This protein binds this small molecule.
Small molecule (SMILES): C[C@@H](O)[C@H](NC(=O)[C@H](CCC(N)=O)NC(=O)[C@H](CCC(=O)O)NC(=O)[C@H](CCCN=C(N)N)NC(=O)[C@H](CCCN=C(N)N)NC(=O)[C@@H](N)CCCN=C(N)N)C(=O)N[C@@H](CC(=O)O)C(=O)N[C@@H](Cc1ccc(O)cc1)C(=O)O

Sequence of chain 1.A:
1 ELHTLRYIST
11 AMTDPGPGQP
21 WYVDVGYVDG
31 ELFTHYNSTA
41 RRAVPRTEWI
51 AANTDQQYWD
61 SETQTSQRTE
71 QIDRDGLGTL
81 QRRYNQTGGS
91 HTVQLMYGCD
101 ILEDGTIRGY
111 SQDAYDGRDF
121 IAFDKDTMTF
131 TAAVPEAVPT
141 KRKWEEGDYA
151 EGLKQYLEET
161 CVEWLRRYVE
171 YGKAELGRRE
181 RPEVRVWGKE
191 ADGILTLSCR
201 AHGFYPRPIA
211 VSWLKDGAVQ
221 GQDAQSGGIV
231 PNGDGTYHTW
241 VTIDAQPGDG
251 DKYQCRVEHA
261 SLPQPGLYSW

Binding-site contacts:
Ligand atom O contacts residue TYR156 of chain 1.A at 2.6 Å (h-bond).
Ligand atom O contacts residue TYR7 of chain 1.A at 3.4 Å.
Ligand atom O contacts residue ILE72 of chain 1.A at 3.3 Å.
Ligand atom NH1 contacts residue GLU62 of chain 1.A at 2.8 Å (salt-bridge).
Ligand atom OD1 contacts residue ILE72 of chain 1.A at 3.4 Å.
Ligand atom C contacts residue ILE72 of chain 1.A at 3.4 Å (hydrophobic).
Ligand atom CD contacts residue GLU62 of chain 1.A at 3.3 Å.
Ligand atom NH1 contacts residue THR34 of chain 1.A at 2.8 Å (h-bond).
Ligand atom CG contacts residue GLU62 of chain 1.A at 3.2 Å.
Ligand atom CG2 contacts residue TRP144 of chain 1.A at 3.3 Å (hydrophobic).
Ligand atom OH contacts residue ASP113 of chain 1.A at 2.7 Å (salt-bridge).
Ligand atom O contacts residue THR65 of chain 1.A at 3.4 Å.
Ligand atom NE contacts residue SER66 of chain 1.A at 3.1 Å (h-bond).
Ligand atom NH1 contacts residue TYR149 of chain 1.A at 3.1 Å (h-bond).
Ligand atom O contacts residue ILE72 of chain 1.A at 3.4 Å.
Ligand atom OE1 contacts residue LEU95 of chain 1.A at 3.4 Å.
Ligand atom N contacts residue TYR7 of chain 1.A at 2.6 Å (h-bond).
Ligand atom NH2 contacts residue TYR58 of chain 1.A at 3.4 Å.
Ligand atom OE1 contacts residue THR65 of chain 1.A at 3.1 Å (h-bond).
Ligand atom NH2 contacts residue THR34 of chain 1.A at 3.1 Å (h-bond).
Ligand atom OE1 contacts residue ARG68 of chain 1.A at 3.4 Å (salt-bridge).
Ligand atom O contacts residue TRP144 of chain 1.A at 3.1 Å (h-bond).
Ligand atom CD contacts residue SER66 of chain 1.A at 3.4 Å.
Ligand atom N contacts residue GLU62 of chain 1.A at 2.9 Å (salt-bridge).
Ligand atom NE contacts residue ASP24 of chain 1.A at 2.9 Å (salt-bridge).
Ligand atom O contacts residue ARG83 of chain 1.A at 2.6 Å (salt-bridge).
Ligand atom CZ contacts residue THR34 of chain 1.A at 3.4 Å.
Ligand atom NH2 contacts residue SER111 of chain 1.A at 3.0 Å (h-bond).
Ligand atom C contacts residue TYR7 of chain 1.A at 3.2 Å (hydrophobic).
Ligand atom O contacts residue THR140 of chain 1.A at 3.1 Å (h-bond).
Ligand atom NH1 contacts residue ASP24 of chain 1.A at 3.1 Å (salt-bridge).
Ligand atom NE2 contacts residue THR69 of chain 1.A at 3.3 Å.
Ligand atom NH2 contacts residue GLU62 of chain 1.A at 2.8 Å (salt-bridge).
Ligand atom CE2 contacts residue ASP73 of chain 1.A at 3.2 Å.
Ligand atom N contacts residue TYR97 of chain 1.A at 3.2 Å (h-bond).
Ligand atom OXT contacts residue LYS143 of chain 1.A at 3.1 Å (salt-bridge).
Ligand atom OE2 contacts residue ARG68 of chain 1.A at 3.3 Å (salt-bridge).
Ligand atom N contacts residue TYR168 of chain 1.A at 2.7 Å (h-bond).
Ligand atom CA contacts residue TYR7 of chain 1.A at 3.2 Å (hydrophobic).
Ligand atom O contacts residue LYS143 of chain 1.A at 3.4 Å (salt-bridge).